This protein binds this small molecule.
Small molecule (SMILES): Nc1nnc(SCC(=O)Nc2ccc(S(N)(=O)=O)cc2)s1

Binding-site contacts:
Ligand atom C1 contacts residue LEU194 of chain 1.A at 3.9 Å (hydrophobic).
Ligand atom O1 contacts residue LEU194 of chain 1.A at 3.3 Å.
Ligand atom S2 contacts residue THR195 of chain 1.A at 3.8 Å.
Ligand atom S2 contacts residue HIS116 of chain 1.A at 3.9 Å.
Ligand atom C3 contacts residue HIS91 of chain 1.A at 3.9 Å.
Ligand atom N4 contacts residue HIS91 of chain 1.A at 3.2 Å (h-bond).
Ligand atom S contacts residue PRO198 of chain 1.A at 3.9 Å.
Ligand atom O2 contacts residue HIS116 of chain 1.A at 3.4 Å (h-bond).
Ligand atom C4 contacts residue GLN89 of chain 1.A at 3.6 Å.
Ligand atom C3 contacts residue VAL118 of chain 1.A at 3.7 Å (hydrophobic).
Ligand atom N4 contacts residue HIS93 of chain 1.A at 3.4 Å (h-bond).
Ligand atom O contacts residue PRO198 of chain 1.A at 3.8 Å.
Ligand atom C7 contacts residue PHE127 of chain 1.A at 3.9 Å (hydrophobic).
Ligand atom N4 contacts residue HIS116 of chain 1.A at 3.4 Å (h-bond).
Ligand atom C contacts residue LEU194 of chain 1.A at 3.9 Å (hydrophobic).
Ligand atom N3 contacts residue GLY128 of chain 1.A at 3.6 Å.
Ligand atom C8 contacts residue PHE127 of chain 1.A at 3.8 Å (hydrophobic).
Ligand atom S2 contacts residue ZN1 of chain 1.B at 3.0 Å.
Ligand atom O2 contacts residue ZN1 of chain 1.B at 3.0 Å.
Ligand atom O2 contacts residue TRP205 of chain 1.A at 3.9 Å.
Ligand atom N contacts residue PHE127 of chain 1.A at 3.9 Å.
Ligand atom O2 contacts residue VAL118 of chain 1.A at 4.0 Å.
Ligand atom O contacts residue LEU194 of chain 1.A at 3.9 Å.
Ligand atom C3 contacts residue LEU194 of chain 1.A at 4.0 Å (hydrophobic).
Ligand atom O1 contacts residue TRP205 of chain 1.A at 3.5 Å.
Ligand atom N1 contacts residue PHE127 of chain 1.A at 3.6 Å.
Ligand atom S2 contacts residue HIS91 of chain 1.A at 3.9 Å.
Ligand atom C2 contacts residue LEU194 of chain 1.A at 4.0 Å (hydrophobic).
Ligand atom C2 contacts residue HIS91 of chain 1.A at 4.0 Å.
Ligand atom O1 contacts residue SER193 of chain 1.A at 4.0 Å.
Ligand atom N4 contacts residue ZN1 of chain 1.B at 1.9 Å.
Ligand atom C5 contacts residue LEU194 of chain 1.A at 4.0 Å (hydrophobic).
Ligand atom O contacts residue PRO197 of chain 1.A at 4.0 Å.
Ligand atom O2 contacts residue HIS91 of chain 1.A at 3.4 Å.
Ligand atom C contacts residue THR196 of chain 1.A at 3.3 Å.
Ligand atom S1 contacts residue VAL131 of chain 1.A at 3.8 Å.
Ligand atom C1 contacts residue THR196 of chain 1.A at 3.2 Å.
Ligand atom O1 contacts residue THR195 of chain 1.A at 2.9 Å (h-bond).
Ligand atom N4 contacts residue THR195 of chain 1.A at 2.8 Å (h-bond).
Ligand atom O2 contacts residue VAL139 of chain 1.A at 3.8 Å.

Sequence of chain 1.A:
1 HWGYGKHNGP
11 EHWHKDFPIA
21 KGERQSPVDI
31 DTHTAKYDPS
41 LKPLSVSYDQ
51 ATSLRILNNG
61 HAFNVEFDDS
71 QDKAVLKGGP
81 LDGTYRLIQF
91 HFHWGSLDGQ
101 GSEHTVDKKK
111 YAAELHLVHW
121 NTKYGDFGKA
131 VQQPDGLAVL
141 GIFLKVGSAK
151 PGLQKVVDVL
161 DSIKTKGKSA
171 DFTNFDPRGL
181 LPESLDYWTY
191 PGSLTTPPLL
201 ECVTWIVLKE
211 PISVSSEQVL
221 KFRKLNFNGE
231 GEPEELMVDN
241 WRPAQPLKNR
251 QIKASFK